A protein and the small-molecule ligand that binds it are described below.
Small molecule (SMILES): CC(=O)N[C@@H]1[C@@H](O)[C@H](O)[C@@H](CO)O[C@H]1O

Sequence of chain 1.E:
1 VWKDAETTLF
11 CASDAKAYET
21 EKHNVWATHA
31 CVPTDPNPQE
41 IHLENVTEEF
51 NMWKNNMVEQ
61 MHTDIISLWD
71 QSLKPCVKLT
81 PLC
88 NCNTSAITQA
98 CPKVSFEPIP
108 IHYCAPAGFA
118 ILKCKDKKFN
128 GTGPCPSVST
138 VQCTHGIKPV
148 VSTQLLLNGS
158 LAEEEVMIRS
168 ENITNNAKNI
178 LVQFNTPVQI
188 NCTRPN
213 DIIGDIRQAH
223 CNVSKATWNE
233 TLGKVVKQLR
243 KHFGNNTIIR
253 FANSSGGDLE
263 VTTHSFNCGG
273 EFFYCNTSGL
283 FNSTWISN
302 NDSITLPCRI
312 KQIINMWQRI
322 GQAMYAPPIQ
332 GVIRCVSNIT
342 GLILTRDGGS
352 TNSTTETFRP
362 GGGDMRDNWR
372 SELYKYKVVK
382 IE

Binding-site contacts:
Ligand atom O3 contacts residue GLN186 of chain 1.E at 3.8 Å.
Ligand atom C1 contacts residue NAG1 of chain 1.N at 4.0 Å.
Ligand atom O7 contacts residue ASN188 of chain 1.E at 3.6 Å.
Ligand atom C1 contacts residue ASN188 of chain 1.E at 1.4 Å.
Ligand atom C4 contacts residue GLN186 of chain 1.E at 4.3 Å.
Ligand atom C8 contacts residue VAL337 of chain 1.E at 4.2 Å (hydrophobic).
Ligand atom O7 contacts residue ARG335 of chain 1.E at 4.0 Å.
Ligand atom C8 contacts residue ASN188 of chain 1.E at 4.5 Å.
Ligand atom C7 contacts residue VAL337 of chain 1.E at 4.2 Å (hydrophobic).
Ligand atom N2 contacts residue ARG335 of chain 1.E at 4.4 Å.
Ligand atom C2 contacts residue VAL337 of chain 1.E at 4.1 Å (hydrophobic).
Ligand atom N2 contacts residue VAL337 of chain 1.E at 3.4 Å.
Ligand atom C5 contacts residue NAG1 of chain 1.N at 4.0 Å.
Ligand atom C5 contacts residue ASN188 of chain 1.E at 3.7 Å.
Ligand atom O4 contacts residue GLN186 of chain 1.E at 4.5 Å.
Ligand atom O5 contacts residue ASN188 of chain 1.E at 2.5 Å (h-bond).
Ligand atom O5 contacts residue NAG1 of chain 1.N at 3.7 Å.
Ligand atom C3 contacts residue ASN188 of chain 1.E at 3.8 Å.
Ligand atom C4 contacts residue ASN188 of chain 1.E at 4.3 Å.
Ligand atom N2 contacts residue ASN188 of chain 1.E at 2.9 Å (h-bond).
Ligand atom C7 contacts residue ASN188 of chain 1.E at 3.4 Å.
Ligand atom C6 contacts residue ASN224 of chain 1.E at 4.4 Å.
Ligand atom C6 contacts residue NAG1 of chain 1.N at 4.1 Å.
Ligand atom C7 contacts residue ARG335 of chain 1.E at 3.8 Å.
Ligand atom C2 contacts residue ASN188 of chain 1.E at 2.5 Å.
Ligand atom C8 contacts residue ARG335 of chain 1.E at 3.8 Å.